The small molecule below binds the protein below.
Small molecule (SMILES): C[C@@H](O)[C@H](NC(=O)[C@H](CC(=O)O)NC(=O)[C@@H]1CCCN1C=O)C(=O)N[C@@H](CCCN=C(N)N)C(=O)N1CCC[C@H]1C(N)=O

Sequence of chain 1.B:
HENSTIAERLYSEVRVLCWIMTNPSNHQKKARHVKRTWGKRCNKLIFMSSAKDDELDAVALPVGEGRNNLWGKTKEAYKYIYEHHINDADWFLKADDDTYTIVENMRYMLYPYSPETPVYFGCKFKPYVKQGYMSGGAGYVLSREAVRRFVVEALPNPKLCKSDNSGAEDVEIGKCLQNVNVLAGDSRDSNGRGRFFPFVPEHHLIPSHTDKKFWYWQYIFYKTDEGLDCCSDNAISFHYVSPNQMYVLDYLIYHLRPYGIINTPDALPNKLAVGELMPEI

Binding-site contacts:
Ligand atom O contacts residue HIS222 of chain 1.B at 3.8 Å.
Ligand atom CA contacts residue TRP228 of chain 1.B at 3.8 Å (hydrophobic).
Ligand atom CD contacts residue TYR253 of chain 1.B at 3.2 Å (hydrophobic).
Ligand atom N contacts residue TRP228 of chain 1.B at 3.6 Å (h-bond).
Ligand atom N contacts residue A2G1 of chain 1.K at 4.1 Å.
Ligand atom C contacts residue TRP228 of chain 1.B at 3.7 Å (hydrophobic).
Ligand atom CG contacts residue TYR232 of chain 1.B at 4.0 Å (hydrophobic).
Ligand atom CA contacts residue PHE212 of chain 1.B at 4.0 Å (hydrophobic).
Ligand atom CG contacts residue TYR253 of chain 1.B at 3.5 Å (hydrophobic).
Ligand atom NH2 contacts residue UDP1 of chain 1.H at 3.0 Å (h-bond).
Ligand atom CB contacts residue A2G1 of chain 1.K at 2.4 Å.
Ligand atom NH1 contacts residue ARG80 of chain 1.B at 3.6 Å.
Ligand atom CG2 contacts residue TYR232 of chain 1.B at 3.6 Å (hydrophobic).
Ligand atom OG1 contacts residue A2G1 of chain 1.K at 1.4 Å.
Ligand atom CD contacts residue TYR141 of chain 1.B at 3.8 Å (hydrophobic).
Ligand atom C contacts residue A2G1 of chain 1.K at 4.1 Å.
Ligand atom CB contacts residue TYR253 of chain 1.B at 4.0 Å (hydrophobic).
Ligand atom CG2 contacts residue A2G1 of chain 1.K at 3.0 Å.
Ligand atom O contacts residue PHE227 of chain 1.B at 3.6 Å.
Ligand atom NH1 contacts residue UDP1 of chain 1.H at 3.3 Å (h-bond).
Ligand atom CG contacts residue A2G1 of chain 1.K at 4.0 Å.
Ligand atom CA contacts residue TYR253 of chain 1.B at 3.8 Å (hydrophobic).
Ligand atom C contacts residue TRP228 of chain 1.B at 3.8 Å (hydrophobic).
Ligand atom CG contacts residue UDP1 of chain 1.H at 4.1 Å.
Ligand atom C contacts residue PHE227 of chain 1.B at 4.0 Å (hydrophobic).
Ligand atom CZ contacts residue UDP1 of chain 1.H at 2.9 Å.
Ligand atom NE contacts residue UDP1 of chain 1.H at 3.4 Å (h-bond).
Ligand atom NE contacts residue TYR253 of chain 1.B at 4.1 Å.
Ligand atom CB contacts residue TRP228 of chain 1.B at 3.5 Å (hydrophobic).
Ligand atom O contacts residue TYR253 of chain 1.B at 3.8 Å.
Ligand atom C contacts residue A2G1 of chain 1.K at 4.0 Å.
Ligand atom CA contacts residue A2G1 of chain 1.K at 3.7 Å.
Ligand atom CG2 contacts residue TRP228 of chain 1.B at 3.6 Å (hydrophobic).
Ligand atom O contacts residue TRP228 of chain 1.B at 3.8 Å.
Ligand atom O contacts residue A2G1 of chain 1.K at 3.1 Å (h-bond).
Ligand atom O contacts residue TRP228 of chain 1.B at 2.9 Å (h-bond).
Ligand atom N contacts residue A2G1 of chain 1.K at 3.9 Å.
Ligand atom O contacts residue PHE227 of chain 1.B at 3.7 Å.
Ligand atom O contacts residue A2G1 of chain 1.K at 2.9 Å (h-bond).
Ligand atom CD contacts residue A2G1 of chain 1.K at 4.0 Å.